A protein and the small-molecule ligand that binds it are described below.
Small molecule (SMILES): C=C(C)[C@@H](NC(=O)[C@H](CS)NC(=O)CCC[C@H](N)C(=O)O)C(=O)O

Sequence of chain 1.A:
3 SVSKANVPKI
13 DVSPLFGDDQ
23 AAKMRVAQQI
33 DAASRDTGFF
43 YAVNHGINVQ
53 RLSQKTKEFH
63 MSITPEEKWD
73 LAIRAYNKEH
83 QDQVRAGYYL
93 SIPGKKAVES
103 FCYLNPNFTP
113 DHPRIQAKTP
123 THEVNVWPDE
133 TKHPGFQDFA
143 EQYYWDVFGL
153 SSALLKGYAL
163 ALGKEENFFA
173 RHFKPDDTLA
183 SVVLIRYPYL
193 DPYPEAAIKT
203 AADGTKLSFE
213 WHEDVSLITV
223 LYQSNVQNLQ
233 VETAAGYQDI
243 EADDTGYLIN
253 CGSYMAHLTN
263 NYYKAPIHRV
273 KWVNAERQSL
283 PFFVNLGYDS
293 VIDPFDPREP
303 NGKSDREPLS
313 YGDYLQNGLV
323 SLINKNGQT

Binding-site contacts:
Ligand atom O43 contacts residue ILE187 of chain 1.A at 3.9 Å.
Ligand atom O18 contacts residue ILE187 of chain 1.A at 3.8 Å.
Ligand atom C20 contacts residue SER183 of chain 1.A at 3.6 Å.
Ligand atom S contacts residue ASP216 of chain 1.A at 3.3 Å (salt-bridge).
Ligand atom C22 contacts residue LEU321 of chain 1.A at 4.0 Å (hydrophobic).
Ligand atom O21 contacts residue SER183 of chain 1.A at 2.7 Å (h-bond).
Ligand atom C16 contacts residue HIS214 of chain 1.A at 3.1 Å.
Ligand atom C31 contacts residue SER281 of chain 1.A at 3.9 Å.
Ligand atom C32 contacts residue SER281 of chain 1.A at 3.5 Å.
Ligand atom S contacts residue HIS214 of chain 1.A at 3.2 Å (h-bond).
Ligand atom S contacts residue FE21 of chain 1.B at 2.4 Å.
Ligand atom C37 contacts residue SER281 of chain 1.A at 3.2 Å.
Ligand atom C31 contacts residue ILE187 of chain 1.A at 3.8 Å (hydrophobic).
Ligand atom S contacts residue PHE285 of chain 1.A at 3.9 Å.
Ligand atom C30 contacts residue ILE187 of chain 1.A at 3.8 Å (hydrophobic).
Ligand atom O20 contacts residue CYS104 of chain 1.A at 3.9 Å.
Ligand atom O43 contacts residue SER281 of chain 1.A at 2.9 Å (h-bond).
Ligand atom C16 contacts residue FE21 of chain 1.B at 3.6 Å.
Ligand atom C24 contacts residue PHE285 of chain 1.A at 3.9 Å (hydrophobic).
Ligand atom O42 contacts residue VAL272 of chain 1.A at 3.7 Å.
Ligand atom C31 contacts residue VAL272 of chain 1.A at 4.0 Å (hydrophobic).
Ligand atom C21 contacts residue VAL185 of chain 1.A at 4.0 Å (hydrophobic).
Ligand atom O21 contacts residue ARG87 of chain 1.A at 2.9 Å (salt-bridge).
Ligand atom O42 contacts residue TYR189 of chain 1.A at 2.2 Å (h-bond).
Ligand atom C33 contacts residue PRO283 of chain 1.A at 3.7 Å (hydrophobic).
Ligand atom C31 contacts residue TYR189 of chain 1.A at 2.8 Å (hydrophobic).
Ligand atom C16 contacts residue PHE211 of chain 1.A at 3.4 Å (hydrophobic).
Ligand atom C21 contacts residue CYS104 of chain 1.A at 4.0 Å (hydrophobic).
Ligand atom C21 contacts residue SER183 of chain 1.A at 4.0 Å.
Ligand atom C12 contacts residue PHE211 of chain 1.A at 3.7 Å (hydrophobic).
Ligand atom C37 contacts residue LEU223 of chain 1.A at 3.8 Å (hydrophobic).
Ligand atom C23 contacts residue PHE285 of chain 1.A at 3.8 Å (hydrophobic).
Ligand atom C37 contacts residue GLN225 of chain 1.A at 3.6 Å.
Ligand atom O25 contacts residue THR331 of chain 1.A at 3.5 Å.
Ligand atom N31 contacts residue TYR91 of chain 1.A at 3.3 Å (h-bond).
Ligand atom C20 contacts residue CYS104 of chain 1.A at 3.9 Å (hydrophobic).
Ligand atom N30 contacts residue PHE285 of chain 1.A at 3.8 Å.
Ligand atom C20 contacts residue ARG87 of chain 1.A at 3.7 Å.
Ligand atom O20 contacts residue ARG87 of chain 1.A at 3.0 Å (salt-bridge).
Ligand atom O43 contacts residue TYR189 of chain 1.A at 2.7 Å (h-bond).